Sequence of chain 1.AA:
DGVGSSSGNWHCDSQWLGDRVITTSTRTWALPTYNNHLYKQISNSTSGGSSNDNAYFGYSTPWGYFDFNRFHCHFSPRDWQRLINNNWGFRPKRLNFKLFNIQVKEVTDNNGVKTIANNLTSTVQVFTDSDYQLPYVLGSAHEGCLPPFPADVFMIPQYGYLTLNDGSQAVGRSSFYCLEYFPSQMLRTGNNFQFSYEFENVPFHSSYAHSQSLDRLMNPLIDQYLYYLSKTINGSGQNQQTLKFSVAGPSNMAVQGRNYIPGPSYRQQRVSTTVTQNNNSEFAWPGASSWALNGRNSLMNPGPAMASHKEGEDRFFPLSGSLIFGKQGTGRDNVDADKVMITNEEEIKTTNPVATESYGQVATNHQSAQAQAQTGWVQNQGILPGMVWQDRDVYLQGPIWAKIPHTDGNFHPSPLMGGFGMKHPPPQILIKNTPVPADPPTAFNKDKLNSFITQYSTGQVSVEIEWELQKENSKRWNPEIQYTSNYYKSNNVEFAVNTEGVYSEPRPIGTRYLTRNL

Binding-site contacts:
Ligand atom C2 contacts residue ASN252 of chain 1.AA at 4.4 Å.
Ligand atom C3 contacts residue TRP285 of chain 1.HB at 4.0 Å (hydrophobic).
Ligand atom O4 contacts residue TRP285 of chain 1.HB at 3.2 Å.
Ligand atom C6 contacts residue TRP285 of chain 1.HB at 3.4 Å (hydrophobic).
Ligand atom O1 contacts residue TRP285 of chain 1.HB at 3.1 Å.
Ligand atom C1 contacts residue TRP285 of chain 1.HB at 3.5 Å (hydrophobic).
Ligand atom O1 contacts residue ALA254 of chain 1.AA at 4.3 Å.
Ligand atom C5 contacts residue TRP285 of chain 1.HB at 3.7 Å (hydrophobic).
Ligand atom O5 contacts residue TRP285 of chain 1.HB at 3.1 Å (h-bond).
Ligand atom O2 contacts residue TRP285 of chain 1.HB at 4.3 Å.
Ligand atom O1 contacts residue ASN252 of chain 1.AA at 4.2 Å.
Ligand atom C2 contacts residue TRP285 of chain 1.HB at 3.5 Å (hydrophobic).
Ligand atom O3 contacts residue TRP285 of chain 1.HB at 3.9 Å.
Ligand atom O6 contacts residue TRP285 of chain 1.HB at 3.2 Å (h-bond).
Ligand atom O2 contacts residue VAL255 of chain 1.AA at 3.9 Å.
Ligand atom O1 contacts residue VAL255 of chain 1.AA at 4.0 Å.
Ligand atom C4 contacts residue TRP285 of chain 1.HB at 4.0 Å (hydrophobic).
Ligand atom O2 contacts residue ASN252 of chain 1.AA at 3.1 Å (h-bond).

This small molecule binds to this protein.
Small molecule (SMILES): OC[C@H]1O[C@@H](O)[C@H](O)[C@@H](O)[C@H]1O

Sequence of chain 1.HB:
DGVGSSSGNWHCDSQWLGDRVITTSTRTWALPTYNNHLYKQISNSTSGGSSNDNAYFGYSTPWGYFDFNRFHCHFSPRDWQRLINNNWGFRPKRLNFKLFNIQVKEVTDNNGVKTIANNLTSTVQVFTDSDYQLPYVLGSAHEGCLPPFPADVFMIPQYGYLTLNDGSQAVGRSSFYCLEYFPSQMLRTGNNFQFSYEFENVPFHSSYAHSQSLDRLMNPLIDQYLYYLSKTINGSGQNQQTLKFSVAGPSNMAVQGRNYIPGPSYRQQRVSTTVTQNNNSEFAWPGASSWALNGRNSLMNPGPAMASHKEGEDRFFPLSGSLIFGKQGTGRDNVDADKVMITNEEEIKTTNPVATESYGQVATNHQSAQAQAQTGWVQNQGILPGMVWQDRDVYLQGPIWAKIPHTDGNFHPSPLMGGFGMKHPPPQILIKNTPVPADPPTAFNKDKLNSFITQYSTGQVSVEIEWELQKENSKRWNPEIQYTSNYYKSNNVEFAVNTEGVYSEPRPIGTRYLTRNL